Binding-site contacts:
Ligand atom C5 contacts residue HIS41 of chain 2.A at 4.0 Å.
Ligand atom C4 contacts residue GLY143 of chain 2.A at 3.4 Å.
Ligand atom O contacts residue MET49 of chain 2.A at 3.6 Å.
Ligand atom C6 contacts residue HIS41 of chain 2.A at 3.9 Å.
Ligand atom C6 contacts residue ASN142 of chain 2.A at 4.0 Å.
Ligand atom O3 contacts residue SER144 of chain 2.A at 3.6 Å (h-bond).
Ligand atom C2 contacts residue HIS41 of chain 2.A at 3.7 Å.
Ligand atom O3 contacts residue LEU141 of chain 2.A at 3.5 Å (h-bond).
Ligand atom C5 contacts residue CYS145 of chain 2.A at 1.8 Å (hydrophobic).
Ligand atom O3 contacts residue CYS145 of chain 2.A at 2.6 Å (h-bond).
Ligand atom O2 contacts residue SER144 of chain 2.A at 3.4 Å (h-bond).
Ligand atom O2 contacts residue CYS145 of chain 2.A at 3.0 Å (h-bond).
Ligand atom N1 contacts residue GLY143 of chain 2.A at 4.1 Å.
Ligand atom C1 contacts residue CYS145 of chain 2.A at 3.2 Å (hydrophobic).
Ligand atom C2 contacts residue CYS145 of chain 2.A at 2.6 Å (hydrophobic).
Ligand atom O3 contacts residue GLU166 of chain 2.A at 2.7 Å (salt-bridge).
Ligand atom N1 contacts residue CYS145 of chain 2.A at 3.5 Å (h-bond).
Ligand atom C4 contacts residue ASN142 of chain 2.A at 3.8 Å.
Ligand atom O1 contacts residue MET165 of chain 2.A at 3.5 Å.
Ligand atom O1 contacts residue GLU166 of chain 2.A at 2.9 Å (salt-bridge).
Ligand atom C2 contacts residue GLU166 of chain 2.A at 4.0 Å.
Ligand atom C5 contacts residue GLY143 of chain 2.A at 4.1 Å.
Ligand atom O contacts residue MET165 of chain 2.A at 3.0 Å.
Ligand atom C3 contacts residue HIS41 of chain 2.A at 3.5 Å.
Ligand atom N1 contacts residue HIS41 of chain 2.A at 3.7 Å.
Ligand atom C3 contacts residue ASN142 of chain 2.A at 3.6 Å.
Ligand atom C1 contacts residue GLU166 of chain 2.A at 3.8 Å.
Ligand atom C5 contacts residue GLU166 of chain 2.A at 3.7 Å.
Ligand atom O2 contacts residue ASN142 of chain 2.A at 4.2 Å.
Ligand atom C4 contacts residue CYS145 of chain 2.A at 2.8 Å (hydrophobic).
Ligand atom O2 contacts residue GLY143 of chain 2.A at 2.9 Å (h-bond).
Ligand atom C3 contacts residue CYS145 of chain 2.A at 3.5 Å (hydrophobic).
Ligand atom N1 contacts residue ASN142 of chain 2.A at 3.4 Å (h-bond).
Ligand atom O3 contacts residue GLY143 of chain 2.A at 3.6 Å (h-bond).
Ligand atom C1 contacts residue HIS164 of chain 2.A at 3.5 Å.
Ligand atom C4 contacts residue HIS41 of chain 2.A at 4.1 Å.
Ligand atom O2 contacts residue LEU27 of chain 2.A at 3.7 Å.
Ligand atom S contacts residue MET165 of chain 2.A at 3.9 Å.
Ligand atom C2 contacts residue HIS164 of chain 2.A at 3.9 Å.
Ligand atom O3 contacts residue ASN142 of chain 2.A at 3.9 Å.

This protein binds this small molecule.
Small molecule (SMILES): NS(=O)(=O)c1ccc2c(c1)[C@H](O)C(=O)N2

Sequence of chain 2.A:
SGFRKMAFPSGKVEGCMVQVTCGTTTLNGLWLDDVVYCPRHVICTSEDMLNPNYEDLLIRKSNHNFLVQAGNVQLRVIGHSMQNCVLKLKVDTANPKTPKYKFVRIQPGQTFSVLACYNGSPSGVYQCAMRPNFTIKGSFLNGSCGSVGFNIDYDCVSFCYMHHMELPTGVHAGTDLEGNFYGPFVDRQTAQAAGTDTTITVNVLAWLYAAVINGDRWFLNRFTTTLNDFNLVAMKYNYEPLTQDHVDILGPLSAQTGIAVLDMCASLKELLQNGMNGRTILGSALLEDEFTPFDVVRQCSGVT